A small-molecule ligand and the protein it binds are described below.
Small molecule (SMILES): Nc1ncc(-c2cccc(N3CCNCC3)c2)cc1C(=O)Nc1ccncc1

Sequence of chain 1.D:
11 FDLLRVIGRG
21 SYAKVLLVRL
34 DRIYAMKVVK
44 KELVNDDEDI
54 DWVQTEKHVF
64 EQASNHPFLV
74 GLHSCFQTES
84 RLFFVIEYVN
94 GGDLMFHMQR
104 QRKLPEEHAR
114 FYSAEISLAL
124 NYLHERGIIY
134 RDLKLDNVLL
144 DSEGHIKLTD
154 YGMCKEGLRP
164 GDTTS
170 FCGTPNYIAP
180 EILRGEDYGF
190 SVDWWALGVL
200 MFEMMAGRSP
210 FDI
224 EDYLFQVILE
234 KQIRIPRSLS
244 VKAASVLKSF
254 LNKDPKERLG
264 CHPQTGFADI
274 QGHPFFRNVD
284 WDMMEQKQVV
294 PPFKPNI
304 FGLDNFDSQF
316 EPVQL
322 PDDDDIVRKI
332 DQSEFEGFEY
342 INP

Binding-site contacts:
Ligand atom CAU contacts residue ILE17 of chain 1.D at 3.6 Å (hydrophobic).
Ligand atom NAW contacts residue ILE17 of chain 1.D at 4.0 Å.
Ligand atom CAT contacts residue PHE309 of chain 1.D at 3.6 Å (hydrophobic).
Ligand atom CAT contacts residue ILE17 of chain 1.D at 3.7 Å (hydrophobic).
Ligand atom CAC contacts residue LYS40 of chain 1.D at 4.1 Å.
Ligand atom CAM contacts residue TYR91 of chain 1.D at 3.9 Å (hydrophobic).
Ligand atom NAL contacts residue VAL92 of chain 1.D at 3.5 Å.
Ligand atom NAB contacts residue VAL25 of chain 1.D at 3.9 Å.
Ligand atom CAN contacts residue ILE17 of chain 1.D at 3.8 Å (hydrophobic).
Ligand atom CAV contacts residue ILE17 of chain 1.D at 3.4 Å (hydrophobic).
Ligand atom CAQ contacts residue ILE17 of chain 1.D at 3.3 Å (hydrophobic).
Ligand atom CAF contacts residue VAL25 of chain 1.D at 3.6 Å (hydrophobic).
Ligand atom CAA contacts residue VAL25 of chain 1.D at 3.5 Å (hydrophobic).
Ligand atom CAQ contacts residue LEU142 of chain 1.D at 4.0 Å (hydrophobic).
Ligand atom NAP contacts residue GLU90 of chain 1.D at 3.0 Å (salt-bridge).
Ligand atom CAE contacts residue VAL25 of chain 1.D at 4.0 Å (hydrophobic).
Ligand atom OAJ contacts residue ILE89 of chain 1.D at 2.8 Å.
Ligand atom NAP contacts residue ALA38 of chain 1.D at 3.9 Å.
Ligand atom CAM contacts residue VAL92 of chain 1.D at 3.9 Å (hydrophobic).
Ligand atom CAR contacts residue PHE309 of chain 1.D at 3.6 Å (hydrophobic).
Ligand atom CAC contacts residue ASP153 of chain 1.D at 3.5 Å.
Ligand atom NAB contacts residue ASP153 of chain 1.D at 2.9 Å (salt-bridge).
Ligand atom CAD contacts residue ASP153 of chain 1.D at 3.8 Å.
Ligand atom NAL contacts residue GLU90 of chain 1.D at 4.1 Å.
Ligand atom CAA contacts residue ASP153 of chain 1.D at 3.7 Å.
Ligand atom CAK contacts residue ALA38 of chain 1.D at 4.0 Å (hydrophobic).
Ligand atom CBB contacts residue ILE17 of chain 1.D at 3.3 Å (hydrophobic).
Ligand atom CAI contacts residue THR152 of chain 1.D at 4.1 Å.
Ligand atom CAS contacts residue ILE17 of chain 1.D at 3.6 Å (hydrophobic).
Ligand atom NAG contacts residue VAL25 of chain 1.D at 3.9 Å.
Ligand atom NAP contacts residue ILE89 of chain 1.D at 3.5 Å.
Ligand atom CAH contacts residue ILE89 of chain 1.D at 3.7 Å (hydrophobic).
Ligand atom CAR contacts residue ILE17 of chain 1.D at 3.4 Å (hydrophobic).
Ligand atom CBA contacts residue ASP310 of chain 1.D at 4.0 Å.
Ligand atom CAD contacts residue ILE89 of chain 1.D at 4.1 Å (hydrophobic).
Ligand atom OAJ contacts residue THR152 of chain 1.D at 3.3 Å.
Ligand atom CAH contacts residue THR152 of chain 1.D at 3.6 Å.
Ligand atom CAK contacts residue GLU90 of chain 1.D at 3.9 Å.
Ligand atom CAS contacts residue PHE309 of chain 1.D at 3.1 Å (hydrophobic).
Ligand atom NAL contacts residue TYR91 of chain 1.D at 3.9 Å.